This small molecule binds to this protein.
Small molecule (SMILES): Cc1cn([C@H]2C[C@H](O[P](=O)(O)OC[C@H]3O[C@@H](n4cc(C)c(=O)[nH]c4=O)C[C@@H]3O)[C@@H](CO[P](=O)(O)O[C@H]3C[C@H](n4ccc(=O)[nH]c4=O)O[C@@H]3COP(=O)=O)O2)c(=O)[nH]c1=O

Sequence of chain 20.A:
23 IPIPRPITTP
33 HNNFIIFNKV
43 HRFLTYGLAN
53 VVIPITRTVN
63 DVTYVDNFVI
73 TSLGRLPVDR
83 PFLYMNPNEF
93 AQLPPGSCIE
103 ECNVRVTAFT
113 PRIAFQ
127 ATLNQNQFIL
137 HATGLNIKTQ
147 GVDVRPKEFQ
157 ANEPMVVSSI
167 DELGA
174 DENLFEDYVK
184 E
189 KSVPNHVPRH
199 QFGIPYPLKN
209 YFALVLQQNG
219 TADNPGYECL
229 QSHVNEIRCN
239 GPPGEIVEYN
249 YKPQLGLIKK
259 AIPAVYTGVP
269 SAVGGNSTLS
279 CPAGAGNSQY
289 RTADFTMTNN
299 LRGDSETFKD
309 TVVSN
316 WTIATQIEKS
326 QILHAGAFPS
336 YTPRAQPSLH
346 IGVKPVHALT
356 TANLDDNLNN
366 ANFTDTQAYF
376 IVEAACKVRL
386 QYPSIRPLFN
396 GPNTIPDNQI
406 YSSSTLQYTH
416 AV

Binding-site contacts:
Ligand atom O5' contacts residue LEU328 of chain 20.A at 3.6 Å.
Ligand atom C5' contacts residue PHE333 of chain 20.A at 3.2 Å (hydrophobic).
Ligand atom O4 contacts residue GLY98 of chain 20.A at 2.8 Å (h-bond).
Ligand atom OP1 contacts residue ARG391 of chain 20.A at 3.8 Å.
Ligand atom C1' contacts residue PHE333 of chain 20.A at 3.1 Å (hydrophobic).
Ligand atom N3 contacts residue PRO334 of chain 20.A at 3.5 Å.
Ligand atom C6 contacts residue PHE333 of chain 20.A at 3.7 Å (hydrophobic).
Ligand atom C4' contacts residue LEU328 of chain 20.A at 4.1 Å (hydrophobic).
Ligand atom N1 contacts residue LEU328 of chain 20.A at 3.8 Å.
Ligand atom OP2 contacts residue PHE333 of chain 20.A at 3.3 Å.
Ligand atom C4 contacts residue GLY98 of chain 20.A at 3.2 Å.
Ligand atom O4' contacts residue GLN252 of chain 20.A at 3.9 Å.
Ligand atom OP1 contacts residue GLN252 of chain 20.A at 3.7 Å.
Ligand atom C2 contacts residue PRO334 of chain 20.A at 3.7 Å (hydrophobic).
Ligand atom O5' contacts residue GLN252 of chain 20.A at 3.1 Å (h-bond).
Ligand atom O2 contacts residue LEU328 of chain 20.A at 2.2 Å.
Ligand atom C2 contacts residue LEU328 of chain 20.A at 3.0 Å (hydrophobic).
Ligand atom C6 contacts residue GLY98 of chain 20.A at 4.1 Å.
Ligand atom C4' contacts residue GLN252 of chain 20.A at 3.5 Å.
Ligand atom O4 contacts residue ALA259 of chain 20.A at 3.2 Å.
Ligand atom C3' contacts residue PHE333 of chain 20.A at 3.8 Å (hydrophobic).
Ligand atom C2' contacts residue PHE333 of chain 20.A at 2.9 Å (hydrophobic).
Ligand atom P contacts residue PHE333 of chain 20.A at 3.8 Å.
Ligand atom N1 contacts residue PHE333 of chain 20.A at 3.8 Å.
Ligand atom N3 contacts residue LEU328 of chain 20.A at 3.9 Å.
Ligand atom C7 contacts residue TYR336 of chain 20.A at 3.6 Å (hydrophobic).
Ligand atom O4 contacts residue PRO334 of chain 20.A at 3.7 Å.
Ligand atom OP2 contacts residue GLU102 of chain 20.A at 3.5 Å (salt-bridge).
Ligand atom O5' contacts residue PHE333 of chain 20.A at 3.8 Å.
Ligand atom C5 contacts residue GLY98 of chain 20.A at 2.9 Å.
Ligand atom OP2 contacts residue ARG391 of chain 20.A at 3.9 Å.
Ligand atom O2 contacts residue PRO334 of chain 20.A at 3.8 Å.
Ligand atom C2' contacts residue LEU328 of chain 20.A at 3.7 Å (hydrophobic).
Ligand atom O4' contacts residue PRO334 of chain 20.A at 4.0 Å.
Ligand atom OP2 contacts residue GLN252 of chain 20.A at 4.1 Å.
Ligand atom C4 contacts residue PRO334 of chain 20.A at 3.6 Å (hydrophobic).
Ligand atom C5' contacts residue GLN252 of chain 20.A at 3.4 Å.
Ligand atom O3' contacts residue PHE333 of chain 20.A at 3.5 Å.
Ligand atom C1' contacts residue LEU328 of chain 20.A at 3.9 Å (hydrophobic).
Ligand atom O4' contacts residue LEU328 of chain 20.A at 3.0 Å.